Binding-site contacts:
Ligand atom O3A contacts residue ARG309 of chain 1.B at 3.1 Å (salt-bridge).
Ligand atom N6 contacts residue ILE18 of chain 1.B at 3.1 Å (h-bond).
Ligand atom O3B contacts residue ARG309 of chain 1.B at 2.7 Å (salt-bridge).
Ligand atom O3A contacts residue GLY61 of chain 1.B at 3.4 Å.
Ligand atom O1A contacts residue ARG309 of chain 1.B at 2.5 Å (salt-bridge).
Ligand atom PB contacts residue LYS64 of chain 1.B at 3.5 Å.
Ligand atom N6 contacts residue VAL17 of chain 1.B at 3.5 Å.
Ligand atom O2A contacts residue LEU66 of chain 1.B at 2.6 Å (h-bond).
Ligand atom O5' contacts residue ARG309 of chain 1.B at 3.6 Å.
Ligand atom PG contacts residue ARG246 of chain 1.C at 3.3 Å.
Ligand atom O3B contacts residue GLY61 of chain 1.B at 3.0 Å (h-bond).
Ligand atom O2A contacts residue GLY63 of chain 1.B at 3.0 Å.
Ligand atom O3A contacts residue SER62 of chain 1.B at 3.6 Å (h-bond).
Ligand atom S1G contacts residue GLU242 of chain 1.C at 3.6 Å.
Ligand atom N3 contacts residue ILE264 of chain 1.B at 3.5 Å.
Ligand atom N7 contacts residue GLY63 of chain 1.B at 3.2 Å.
Ligand atom N7 contacts residue SER62 of chain 1.B at 2.9 Å (h-bond).
Ligand atom C8 contacts residue GLY61 of chain 1.B at 3.3 Å.
Ligand atom PA contacts residue ARG309 of chain 1.B at 3.2 Å.
Ligand atom S1G contacts residue ARG246 of chain 1.C at 2.9 Å (salt-bridge).
Ligand atom O1B contacts residue GLY63 of chain 1.B at 3.3 Å (h-bond).
Ligand atom O2G contacts residue LYS64 of chain 1.B at 3.3 Å.
Ligand atom C8 contacts residue GLY63 of chain 1.B at 3.5 Å.
Ligand atom O3G contacts residue ARG309 of chain 1.B at 3.1 Å (salt-bridge).
Ligand atom N1 contacts residue ILE264 of chain 1.B at 3.5 Å.
Ligand atom O2B contacts residue LYS64 of chain 1.B at 3.6 Å.
Ligand atom O3A contacts residue GLY63 of chain 1.B at 3.0 Å (h-bond).
Ligand atom C5' contacts residue ARG309 of chain 1.B at 3.4 Å.
Ligand atom PB contacts residue ARG309 of chain 1.B at 3.4 Å.
Ligand atom C2 contacts residue ILE264 of chain 1.B at 3.3 Å (hydrophobic).
Ligand atom PG contacts residue ARG309 of chain 1.B at 3.4 Å.
Ligand atom O1A contacts residue THR65 of chain 1.B at 3.3 Å.
Ligand atom O3G contacts residue THR65 of chain 1.B at 3.6 Å (h-bond).
Ligand atom O2A contacts residue LYS64 of chain 1.B at 3.0 Å (salt-bridge).
Ligand atom O2B contacts residue THR65 of chain 1.B at 2.7 Å (h-bond).
Ligand atom O3G contacts residue ARG246 of chain 1.C at 2.6 Å (salt-bridge).
Ligand atom O2A contacts residue THR65 of chain 1.B at 2.5 Å (h-bond).
Ligand atom O1B contacts residue SER62 of chain 1.B at 3.5 Å (h-bond).
Ligand atom O3A contacts residue LYS64 of chain 1.B at 3.5 Å (salt-bridge).
Ligand atom O1B contacts residue LYS64 of chain 1.B at 2.9 Å (salt-bridge).

The small molecule below binds the protein below.
Small molecule (SMILES): Nc1ncnc2c1ncn2[C@@H]1O[C@H](COP(=O)(O)OP(=O)(O)OP(O)(O)=S)[C@@H](O)[C@H]1O

Sequence of chain 1.B:
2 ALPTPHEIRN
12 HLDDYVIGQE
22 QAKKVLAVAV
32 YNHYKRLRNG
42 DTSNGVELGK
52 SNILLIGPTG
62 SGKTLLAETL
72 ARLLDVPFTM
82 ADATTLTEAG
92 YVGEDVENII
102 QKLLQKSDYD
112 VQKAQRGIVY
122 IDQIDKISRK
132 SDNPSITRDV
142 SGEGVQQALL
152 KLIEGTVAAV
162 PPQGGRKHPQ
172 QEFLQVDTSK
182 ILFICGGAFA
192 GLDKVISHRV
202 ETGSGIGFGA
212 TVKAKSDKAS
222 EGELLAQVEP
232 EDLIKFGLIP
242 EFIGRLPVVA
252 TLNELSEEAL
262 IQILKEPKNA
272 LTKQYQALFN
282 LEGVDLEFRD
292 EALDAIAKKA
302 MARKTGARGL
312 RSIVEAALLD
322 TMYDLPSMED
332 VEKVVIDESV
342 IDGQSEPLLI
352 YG

Sequence of chain 1.C:
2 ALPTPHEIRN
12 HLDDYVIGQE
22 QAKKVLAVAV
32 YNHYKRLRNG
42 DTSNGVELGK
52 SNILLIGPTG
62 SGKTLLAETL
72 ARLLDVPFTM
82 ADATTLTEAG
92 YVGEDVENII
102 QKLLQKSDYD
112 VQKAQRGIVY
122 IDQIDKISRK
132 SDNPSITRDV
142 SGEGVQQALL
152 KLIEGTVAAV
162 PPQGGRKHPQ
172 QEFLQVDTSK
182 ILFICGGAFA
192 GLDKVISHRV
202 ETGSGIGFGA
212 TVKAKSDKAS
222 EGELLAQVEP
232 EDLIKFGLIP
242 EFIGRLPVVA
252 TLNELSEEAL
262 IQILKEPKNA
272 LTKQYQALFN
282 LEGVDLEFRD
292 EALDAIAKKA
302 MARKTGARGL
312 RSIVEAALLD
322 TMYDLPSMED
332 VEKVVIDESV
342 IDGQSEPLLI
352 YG